Binding-site contacts:
Ligand atom C4 contacts residue ASN11 of chain 1.A at 4.4 Å.
Ligand atom C1 contacts residue ASN11 of chain 1.A at 1.5 Å.
Ligand atom O5 contacts residue ASN11 of chain 1.A at 2.5 Å (h-bond).
Ligand atom C3 contacts residue ASN11 of chain 1.A at 3.7 Å.
Ligand atom O7 contacts residue ASN11 of chain 1.A at 4.3 Å.
Ligand atom C2 contacts residue ASN11 of chain 1.A at 2.6 Å.
Ligand atom O3 contacts residue ASN11 of chain 1.A at 3.6 Å.
Ligand atom N2 contacts residue ASN11 of chain 1.A at 3.6 Å.
Ligand atom C5 contacts residue ASN11 of chain 1.A at 3.7 Å.

The protein below binds the small molecule below.
Small molecule (SMILES): CC(=O)N[C@@H]1[C@@H](O)[C@H](O)[C@@H](CO)O[C@H]1O

Sequence of chain 1.A:
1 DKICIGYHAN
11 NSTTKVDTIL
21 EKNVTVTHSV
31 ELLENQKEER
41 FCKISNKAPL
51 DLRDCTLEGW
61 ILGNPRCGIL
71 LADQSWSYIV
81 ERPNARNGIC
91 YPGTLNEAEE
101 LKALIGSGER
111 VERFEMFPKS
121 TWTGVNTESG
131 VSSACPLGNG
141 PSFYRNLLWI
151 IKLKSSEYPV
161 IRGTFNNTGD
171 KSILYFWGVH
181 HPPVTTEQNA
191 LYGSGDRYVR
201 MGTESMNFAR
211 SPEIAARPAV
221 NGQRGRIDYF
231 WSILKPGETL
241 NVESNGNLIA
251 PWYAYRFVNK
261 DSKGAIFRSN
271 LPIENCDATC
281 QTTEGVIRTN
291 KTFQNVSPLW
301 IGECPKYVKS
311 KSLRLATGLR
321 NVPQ